Sequence of chain 1.E:
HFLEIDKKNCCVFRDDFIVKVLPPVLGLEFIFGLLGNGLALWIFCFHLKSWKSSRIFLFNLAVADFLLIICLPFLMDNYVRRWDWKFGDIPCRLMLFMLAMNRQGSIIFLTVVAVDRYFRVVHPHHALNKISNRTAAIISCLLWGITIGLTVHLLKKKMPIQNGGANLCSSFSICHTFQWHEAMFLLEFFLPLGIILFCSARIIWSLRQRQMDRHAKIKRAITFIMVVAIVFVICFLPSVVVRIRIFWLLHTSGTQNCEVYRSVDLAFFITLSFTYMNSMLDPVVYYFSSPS

Binding-site contacts:
Ligand atom C2 contacts residue ASN146 of chain 1.E at 2.5 Å.
Ligand atom N2 contacts residue ASN146 of chain 1.E at 2.9 Å (h-bond).
Ligand atom C8 contacts residue LYS145 of chain 1.E at 3.7 Å.
Ligand atom C1 contacts residue ASN146 of chain 1.E at 1.4 Å.
Ligand atom O5 contacts residue ASN146 of chain 1.E at 2.4 Å (h-bond).
Ligand atom C8 contacts residue LYS144 of chain 1.E at 3.2 Å.
Ligand atom C7 contacts residue ASN146 of chain 1.E at 4.0 Å.
Ligand atom C3 contacts residue ASN146 of chain 1.E at 3.8 Å.
Ligand atom C8 contacts residue ASN146 of chain 1.E at 4.4 Å.
Ligand atom C4 contacts residue ASN146 of chain 1.E at 4.2 Å.
Ligand atom C5 contacts residue ASN146 of chain 1.E at 3.7 Å.

This protein binds this small molecule.
Small molecule (SMILES): CC(=O)N[C@@H]1[C@@H](O)[C@H](O)[C@@H](CO)O[C@H]1O